A protein and the small-molecule ligand that binds it are described below.
Small molecule (SMILES): O=S(=O)(O)c1cccc2cccc(Nc3ccccc3)c12

Binding-site contacts:
Ligand atom C4 contacts residue LEU157 of chain 1.R at 4.2 Å (hydrophobic).
Ligand atom O1 contacts residue LYS39 of chain 1.R at 3.3 Å (salt-bridge).
Ligand atom C3 contacts residue VAL163 of chain 1.R at 4.1 Å (hydrophobic).
Ligand atom S contacts residue TYR156 of chain 1.R at 3.7 Å.
Ligand atom N contacts residue LYS39 of chain 1.R at 3.7 Å.
Ligand atom C6 contacts residue ALA40 of chain 1.R at 4.1 Å (hydrophobic).
Ligand atom O3 contacts residue TYR156 of chain 1.R at 2.4 Å (h-bond).
Ligand atom C7 contacts residue TYR156 of chain 1.R at 3.9 Å (hydrophobic).
Ligand atom C10 contacts residue LYS39 of chain 1.R at 3.8 Å.
Ligand atom C2 contacts residue PHE164 of chain 1.R at 3.9 Å (hydrophobic).
Ligand atom C5 contacts residue LYS39 of chain 1.R at 4.0 Å.
Ligand atom C2 contacts residue TYR156 of chain 1.R at 4.2 Å (hydrophobic).
Ligand atom C3 contacts residue LEU157 of chain 1.R at 4.0 Å (hydrophobic).
Ligand atom C6 contacts residue VAL36 of chain 1.R at 4.2 Å (hydrophobic).
Ligand atom C1 contacts residue TYR156 of chain 1.R at 3.8 Å (hydrophobic).
Ligand atom C6 contacts residue LYS39 of chain 1.R at 4.0 Å.
Ligand atom C6 contacts residue TYR156 of chain 1.R at 3.8 Å (hydrophobic).
Ligand atom C4 contacts residue TYR156 of chain 1.R at 4.0 Å (hydrophobic).
Ligand atom C12 contacts residue LYS39 of chain 1.R at 4.1 Å.
Ligand atom C3 contacts residue PHE164 of chain 1.R at 3.5 Å (hydrophobic).
Ligand atom C8 contacts residue LYS39 of chain 1.R at 3.5 Å.
Ligand atom C10 contacts residue TYR156 of chain 1.R at 3.6 Å (hydrophobic).
Ligand atom C16 contacts residue VAL163 of chain 1.R at 4.2 Å (hydrophobic).
Ligand atom C5 contacts residue TYR156 of chain 1.R at 3.7 Å (hydrophobic).
Ligand atom C3 contacts residue VAL36 of chain 1.R at 3.7 Å (hydrophobic).
Ligand atom N contacts residue TYR156 of chain 1.R at 4.0 Å.
Ligand atom C7 contacts residue LYS39 of chain 1.R at 3.7 Å.
Ligand atom C9 contacts residue LYS39 of chain 1.R at 3.5 Å.
Ligand atom C11 contacts residue LYS39 of chain 1.R at 3.9 Å.
Ligand atom C7 contacts residue ALA40 of chain 1.R at 3.7 Å (hydrophobic).
Ligand atom C1 contacts residue LYS39 of chain 1.R at 3.7 Å.
Ligand atom C16 contacts residue PHE164 of chain 1.R at 3.9 Å (hydrophobic).
Ligand atom C8 contacts residue TYR156 of chain 1.R at 3.8 Å (hydrophobic).
Ligand atom C4 contacts residue VAL36 of chain 1.R at 3.3 Å (hydrophobic).
Ligand atom C9 contacts residue TYR156 of chain 1.R at 3.7 Å (hydrophobic).
Ligand atom C5 contacts residue VAL36 of chain 1.R at 3.9 Å (hydrophobic).
Ligand atom C2 contacts residue VAL163 of chain 1.R at 3.6 Å (hydrophobic).
Ligand atom C16 contacts residue LYS39 of chain 1.R at 3.9 Å.
Ligand atom C2 contacts residue LYS39 of chain 1.R at 4.2 Å.
Ligand atom C15 contacts residue PHE164 of chain 1.R at 3.7 Å (hydrophobic).

Sequence of chain 1.R:
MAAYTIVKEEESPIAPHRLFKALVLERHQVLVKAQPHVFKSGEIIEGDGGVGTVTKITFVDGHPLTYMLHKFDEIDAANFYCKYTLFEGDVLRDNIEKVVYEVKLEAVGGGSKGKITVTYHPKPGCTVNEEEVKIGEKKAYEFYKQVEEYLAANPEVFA